The protein below binds the small molecule below.
Small molecule (SMILES): CC[C@H](C)[C@H](NC(=O)[C@@H](NC(=O)[C@H](O)[C@@H](C=O)C(C)C)C(C)C)C(=O)O

Binding-site contacts:
Ligand atom C5 contacts residue SER99 of chain 1.K at 3.4 Å.
Ligand atom O10 contacts residue MET100 of chain 1.K at 3.4 Å.
Ligand atom C11 contacts residue VAL72 of chain 1.K at 3.7 Å (hydrophobic).
Ligand atom C21 contacts residue LEU127 of chain 1.K at 3.8 Å (hydrophobic).
Ligand atom C24 contacts residue HIS143 of chain 1.K at 3.7 Å.
Ligand atom O3 contacts residue MET100 of chain 1.K at 2.8 Å (h-bond).
Ligand atom C14 contacts residue LEU127 of chain 1.K at 3.4 Å (hydrophobic).
Ligand atom O12 contacts residue PRO126 of chain 1.K at 3.3 Å.
Ligand atom C7 contacts residue GLY70 of chain 1.K at 3.4 Å.
Ligand atom C42 contacts residue PRO126 of chain 1.K at 3.6 Å (hydrophobic).
Ligand atom O10 contacts residue SER99 of chain 1.K at 3.5 Å (h-bond).
Ligand atom O3 contacts residue GLY69 of chain 1.K at 3.3 Å.
Ligand atom C1 contacts residue SER99 of chain 1.K at 1.3 Å.
Ligand atom O3 contacts residue PRO68 of chain 1.K at 3.8 Å.
Ligand atom C6 contacts residue SER99 of chain 1.K at 3.3 Å.
Ligand atom C18 contacts residue LEU127 of chain 1.K at 3.6 Å (hydrophobic).
Ligand atom C4 contacts residue SER99 of chain 1.K at 2.4 Å.
Ligand atom C42 contacts residue ILE144 of chain 1.K at 3.8 Å (hydrophobic).
Ligand atom C23 contacts residue PRO126 of chain 1.K at 3.9 Å (hydrophobic).
Ligand atom N13 contacts residue VAL72 of chain 1.K at 3.9 Å.
Ligand atom C9 contacts residue GLY70 of chain 1.K at 3.1 Å.
Ligand atom O3 contacts residue SER99 of chain 1.K at 2.3 Å (h-bond).
Ligand atom O10 contacts residue GLY70 of chain 1.K at 3.9 Å.
Ligand atom C11 contacts residue GLY70 of chain 1.K at 3.6 Å.
Ligand atom C18 contacts residue VAL72 of chain 1.K at 3.7 Å (hydrophobic).
Ligand atom N13 contacts residue GLY70 of chain 1.K at 3.0 Å (h-bond).
Ligand atom O12 contacts residue LEU127 of chain 1.K at 2.8 Å (h-bond).
Ligand atom C42 contacts residue THR147 of chain 1.K at 3.9 Å.
Ligand atom C23 contacts residue LEU127 of chain 1.K at 3.5 Å (hydrophobic).
Ligand atom C23 contacts residue VAL72 of chain 1.K at 3.8 Å (hydrophobic).
Ligand atom O12 contacts residue VAL72 of chain 1.K at 3.9 Å.
Ligand atom C22 contacts residue LEU127 of chain 1.K at 3.6 Å (hydrophobic).
Ligand atom C9 contacts residue SER99 of chain 1.K at 3.5 Å.
Ligand atom C1 contacts residue MET100 of chain 1.K at 3.3 Å (hydrophobic).
Ligand atom O3 contacts residue GLY70 of chain 1.K at 3.0 Å (h-bond).
Ligand atom O19 contacts residue VAL72 of chain 1.K at 3.0 Å (h-bond).
Ligand atom O10 contacts residue VAL72 of chain 1.K at 3.5 Å.
Ligand atom N20 contacts residue LEU127 of chain 1.K at 2.8 Å (h-bond).
Ligand atom O19 contacts residue SER71 of chain 1.K at 3.8 Å.
Ligand atom O10 contacts residue EDO1 of chain 1.JA at 3.4 Å (h-bond).

Sequence of chain 1.K:
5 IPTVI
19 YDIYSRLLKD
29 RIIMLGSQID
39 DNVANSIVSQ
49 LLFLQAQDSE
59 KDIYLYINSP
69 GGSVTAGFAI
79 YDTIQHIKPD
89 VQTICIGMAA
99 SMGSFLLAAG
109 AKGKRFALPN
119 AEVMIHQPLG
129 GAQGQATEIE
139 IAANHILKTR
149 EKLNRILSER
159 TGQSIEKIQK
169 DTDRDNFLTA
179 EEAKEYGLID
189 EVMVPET